Binding-site contacts:
Ligand atom CAM contacts residue THR1255 of chain 1.A at 4.1 Å.
Ligand atom CAV contacts residue ASN1256 of chain 1.A at 4.3 Å.
Ligand atom CAB contacts residue LEU1264 of chain 1.A at 4.4 Å (hydrophobic).
Ligand atom CAZ contacts residue PHE1254 of chain 1.A at 4.1 Å (hydrophobic).
Ligand atom CAD contacts residue ASN1256 of chain 1.A at 3.8 Å.
Ligand atom CAE contacts residue TRP1260 of chain 1.A at 3.1 Å (hydrophobic).
Ligand atom CAA contacts residue LEU1264 of chain 1.A at 4.1 Å (hydrophobic).
Ligand atom CAK contacts residue TRP1260 of chain 1.A at 4.3 Å (hydrophobic).
Ligand atom CBI contacts residue TRP1260 of chain 1.A at 4.5 Å (hydrophobic).
Ligand atom CAY contacts residue THR1255 of chain 1.A at 4.3 Å.
Ligand atom CAV contacts residue PHE1254 of chain 1.A at 4.3 Å (hydrophobic).
Ligand atom CBG contacts residue TRP1260 of chain 1.A at 4.4 Å (hydrophobic).
Ligand atom CAP contacts residue TRP1260 of chain 1.A at 4.1 Å (hydrophobic).
Ligand atom CAI contacts residue TRP1260 of chain 1.A at 4.5 Å (hydrophobic).
Ligand atom CAD contacts residue TRP1260 of chain 1.A at 3.6 Å (hydrophobic).
Ligand atom CAI contacts residue PHE1254 of chain 1.A at 4.0 Å (hydrophobic).
Ligand atom CAN contacts residue LEU1264 of chain 1.A at 4.2 Å (hydrophobic).
Ligand atom CBD contacts residue TRP1260 of chain 1.A at 3.9 Å (hydrophobic).
Ligand atom CAD contacts residue ALA1257 of chain 1.A at 3.6 Å (hydrophobic).
Ligand atom CAV contacts residue THR1255 of chain 1.A at 3.7 Å.
Ligand atom CAQ contacts residue TRP1260 of chain 1.A at 3.7 Å (hydrophobic).

Sequence of chain 1.A:
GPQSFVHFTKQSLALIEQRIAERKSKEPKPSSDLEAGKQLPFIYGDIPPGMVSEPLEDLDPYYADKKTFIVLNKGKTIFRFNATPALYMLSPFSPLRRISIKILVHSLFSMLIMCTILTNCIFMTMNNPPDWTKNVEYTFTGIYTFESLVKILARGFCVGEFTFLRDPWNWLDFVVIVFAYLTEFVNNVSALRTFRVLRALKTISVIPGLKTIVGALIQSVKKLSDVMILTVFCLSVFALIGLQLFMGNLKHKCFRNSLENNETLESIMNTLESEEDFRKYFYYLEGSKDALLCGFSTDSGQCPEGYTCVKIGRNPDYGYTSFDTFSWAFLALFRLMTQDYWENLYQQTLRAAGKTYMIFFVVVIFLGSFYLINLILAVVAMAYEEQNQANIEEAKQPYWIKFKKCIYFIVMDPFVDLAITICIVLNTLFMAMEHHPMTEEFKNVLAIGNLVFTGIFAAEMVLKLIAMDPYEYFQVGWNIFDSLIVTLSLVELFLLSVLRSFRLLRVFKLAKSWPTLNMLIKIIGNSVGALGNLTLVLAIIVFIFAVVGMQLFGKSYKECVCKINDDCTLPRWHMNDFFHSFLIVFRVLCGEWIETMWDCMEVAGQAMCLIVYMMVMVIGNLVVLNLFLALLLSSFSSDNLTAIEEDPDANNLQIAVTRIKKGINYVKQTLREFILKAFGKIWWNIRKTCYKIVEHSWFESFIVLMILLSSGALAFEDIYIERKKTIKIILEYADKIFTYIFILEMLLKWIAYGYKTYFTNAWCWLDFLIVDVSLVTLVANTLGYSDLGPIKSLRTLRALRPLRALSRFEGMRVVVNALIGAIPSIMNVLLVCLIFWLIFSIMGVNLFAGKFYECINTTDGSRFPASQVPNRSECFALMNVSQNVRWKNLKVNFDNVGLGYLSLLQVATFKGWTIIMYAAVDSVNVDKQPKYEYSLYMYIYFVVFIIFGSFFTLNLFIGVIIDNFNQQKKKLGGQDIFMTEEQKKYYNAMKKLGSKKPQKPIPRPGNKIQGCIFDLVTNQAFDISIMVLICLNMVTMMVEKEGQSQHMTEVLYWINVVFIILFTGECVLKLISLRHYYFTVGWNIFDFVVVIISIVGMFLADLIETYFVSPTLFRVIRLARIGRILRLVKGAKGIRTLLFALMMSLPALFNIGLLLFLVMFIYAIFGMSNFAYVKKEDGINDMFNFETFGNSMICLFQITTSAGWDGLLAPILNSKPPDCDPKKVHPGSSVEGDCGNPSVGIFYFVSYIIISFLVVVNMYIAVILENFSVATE

A protein and the small-molecule ligand that binds it are described below.
Small molecule (SMILES): CC(C)CCC[C@@H](C)[C@H]1CC[C@H]2[C@@H]3CC=C4C[C@@H](OC(=O)CCC(=O)O)CC[C@]4(C)[C@H]3CC[C@]12C